Binding-site contacts:
Ligand atom O2 contacts residue HIS900 of chain 1.D at 3.7 Å.
Ligand atom O1 contacts residue HIS900 of chain 1.D at 3.5 Å.
Ligand atom O1 contacts residue ARG986 of chain 1.D at 3.1 Å (salt-bridge).
Ligand atom O3 contacts residue VAL904 of chain 1.D at 3.2 Å.
Ligand atom C2 contacts residue HIS900 of chain 1.D at 4.4 Å.
Ligand atom C3 contacts residue HIS900 of chain 1.D at 3.7 Å.
Ligand atom C3 contacts residue VAL904 of chain 1.D at 4.0 Å (hydrophobic).
Ligand atom C2 contacts residue PHE1061 of chain 1.D at 4.1 Å (hydrophobic).
Ligand atom O3 contacts residue HIS900 of chain 1.D at 3.2 Å.
Ligand atom C1 contacts residue HIS900 of chain 1.D at 3.8 Å.
Ligand atom O5 contacts residue ARG1085 of chain 1.C at 3.2 Å (salt-bridge).
Ligand atom O2 contacts residue PHE1061 of chain 1.D at 4.1 Å.
Ligand atom O2 contacts residue ACO1 of chain 1.R at 4.5 Å.
Ligand atom C4 contacts residue HIS900 of chain 1.D at 3.9 Å.
Ligand atom O2 contacts residue ARG986 of chain 1.D at 3.8 Å.
Ligand atom C2 contacts residue PHE935 of chain 1.D at 4.5 Å (hydrophobic).
Ligand atom C2 contacts residue ARG1065 of chain 1.D at 3.8 Å.
Ligand atom C2 contacts residue ACO1 of chain 1.R at 3.6 Å.
Ligand atom C1 contacts residue ARG1065 of chain 1.D at 3.4 Å.
Ligand atom C3 contacts residue PHE935 of chain 1.D at 4.0 Å (hydrophobic).
Ligand atom O2 contacts residue ARG1065 of chain 1.D at 2.5 Å (salt-bridge).
Ligand atom C3 contacts residue ARG1065 of chain 1.D at 3.9 Å.
Ligand atom C1 contacts residue ACO1 of chain 1.R at 3.7 Å.
Ligand atom C1 contacts residue ARG986 of chain 1.D at 3.9 Å.
Ligand atom C4 contacts residue VAL904 of chain 1.D at 4.0 Å (hydrophobic).
Ligand atom O1 contacts residue VAL1025 of chain 1.D at 4.1 Å.
Ligand atom O5 contacts residue PHE935 of chain 1.D at 4.1 Å.
Ligand atom O1 contacts residue ACO1 of chain 1.R at 3.6 Å.
Ligand atom O4 contacts residue ARG1085 of chain 1.C at 3.3 Å (salt-bridge).
Ligand atom O3 contacts residue PHE935 of chain 1.D at 3.8 Å.
Ligand atom O3 contacts residue ARG1065 of chain 1.D at 3.2 Å (salt-bridge).
Ligand atom C4 contacts residue ARG1085 of chain 1.C at 3.5 Å.
Ligand atom O4 contacts residue ACO1 of chain 1.R at 4.3 Å.
Ligand atom O5 contacts residue VAL904 of chain 1.D at 3.9 Å.
Ligand atom O4 contacts residue HIS900 of chain 1.D at 3.6 Å.

A small-molecule ligand and the protein it binds are described below.
Small molecule (SMILES): O=C([O-])CC(=O)C(=O)O

Sequence of chain 1.D:
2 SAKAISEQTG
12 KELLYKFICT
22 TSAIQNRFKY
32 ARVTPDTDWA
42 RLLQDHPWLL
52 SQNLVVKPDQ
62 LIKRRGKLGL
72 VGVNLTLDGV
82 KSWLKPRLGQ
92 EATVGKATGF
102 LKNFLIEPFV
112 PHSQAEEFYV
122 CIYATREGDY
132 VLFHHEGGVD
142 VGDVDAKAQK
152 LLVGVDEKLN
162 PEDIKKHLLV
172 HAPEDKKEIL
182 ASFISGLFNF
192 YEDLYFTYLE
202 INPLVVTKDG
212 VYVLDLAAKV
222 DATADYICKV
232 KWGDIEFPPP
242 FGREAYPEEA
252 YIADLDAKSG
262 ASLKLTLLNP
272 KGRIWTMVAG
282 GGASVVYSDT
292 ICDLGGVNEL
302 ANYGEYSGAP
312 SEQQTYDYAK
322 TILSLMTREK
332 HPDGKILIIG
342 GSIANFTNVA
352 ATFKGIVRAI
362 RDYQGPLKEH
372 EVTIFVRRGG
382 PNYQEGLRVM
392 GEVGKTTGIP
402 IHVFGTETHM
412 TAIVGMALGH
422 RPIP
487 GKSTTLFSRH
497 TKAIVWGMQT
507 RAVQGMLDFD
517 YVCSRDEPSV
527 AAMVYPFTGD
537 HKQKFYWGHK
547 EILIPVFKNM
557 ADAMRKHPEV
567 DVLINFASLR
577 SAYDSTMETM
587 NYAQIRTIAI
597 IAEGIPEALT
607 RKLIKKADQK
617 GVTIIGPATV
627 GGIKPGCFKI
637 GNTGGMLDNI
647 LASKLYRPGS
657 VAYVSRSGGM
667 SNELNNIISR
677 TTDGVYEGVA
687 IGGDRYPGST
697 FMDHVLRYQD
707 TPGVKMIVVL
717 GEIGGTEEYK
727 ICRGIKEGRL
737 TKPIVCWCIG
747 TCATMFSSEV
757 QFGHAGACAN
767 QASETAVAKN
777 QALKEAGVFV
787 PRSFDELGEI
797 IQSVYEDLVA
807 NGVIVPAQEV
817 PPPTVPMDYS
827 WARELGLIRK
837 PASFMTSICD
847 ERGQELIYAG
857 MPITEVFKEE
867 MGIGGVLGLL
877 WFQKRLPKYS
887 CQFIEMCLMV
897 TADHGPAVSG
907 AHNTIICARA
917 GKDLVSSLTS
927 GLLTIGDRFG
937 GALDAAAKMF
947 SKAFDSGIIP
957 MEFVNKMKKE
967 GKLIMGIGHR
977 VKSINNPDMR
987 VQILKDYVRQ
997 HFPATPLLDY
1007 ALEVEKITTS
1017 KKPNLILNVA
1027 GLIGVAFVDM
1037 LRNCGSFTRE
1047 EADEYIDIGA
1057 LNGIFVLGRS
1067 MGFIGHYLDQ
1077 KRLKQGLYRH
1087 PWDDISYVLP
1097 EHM

Sequence of chain 1.C:
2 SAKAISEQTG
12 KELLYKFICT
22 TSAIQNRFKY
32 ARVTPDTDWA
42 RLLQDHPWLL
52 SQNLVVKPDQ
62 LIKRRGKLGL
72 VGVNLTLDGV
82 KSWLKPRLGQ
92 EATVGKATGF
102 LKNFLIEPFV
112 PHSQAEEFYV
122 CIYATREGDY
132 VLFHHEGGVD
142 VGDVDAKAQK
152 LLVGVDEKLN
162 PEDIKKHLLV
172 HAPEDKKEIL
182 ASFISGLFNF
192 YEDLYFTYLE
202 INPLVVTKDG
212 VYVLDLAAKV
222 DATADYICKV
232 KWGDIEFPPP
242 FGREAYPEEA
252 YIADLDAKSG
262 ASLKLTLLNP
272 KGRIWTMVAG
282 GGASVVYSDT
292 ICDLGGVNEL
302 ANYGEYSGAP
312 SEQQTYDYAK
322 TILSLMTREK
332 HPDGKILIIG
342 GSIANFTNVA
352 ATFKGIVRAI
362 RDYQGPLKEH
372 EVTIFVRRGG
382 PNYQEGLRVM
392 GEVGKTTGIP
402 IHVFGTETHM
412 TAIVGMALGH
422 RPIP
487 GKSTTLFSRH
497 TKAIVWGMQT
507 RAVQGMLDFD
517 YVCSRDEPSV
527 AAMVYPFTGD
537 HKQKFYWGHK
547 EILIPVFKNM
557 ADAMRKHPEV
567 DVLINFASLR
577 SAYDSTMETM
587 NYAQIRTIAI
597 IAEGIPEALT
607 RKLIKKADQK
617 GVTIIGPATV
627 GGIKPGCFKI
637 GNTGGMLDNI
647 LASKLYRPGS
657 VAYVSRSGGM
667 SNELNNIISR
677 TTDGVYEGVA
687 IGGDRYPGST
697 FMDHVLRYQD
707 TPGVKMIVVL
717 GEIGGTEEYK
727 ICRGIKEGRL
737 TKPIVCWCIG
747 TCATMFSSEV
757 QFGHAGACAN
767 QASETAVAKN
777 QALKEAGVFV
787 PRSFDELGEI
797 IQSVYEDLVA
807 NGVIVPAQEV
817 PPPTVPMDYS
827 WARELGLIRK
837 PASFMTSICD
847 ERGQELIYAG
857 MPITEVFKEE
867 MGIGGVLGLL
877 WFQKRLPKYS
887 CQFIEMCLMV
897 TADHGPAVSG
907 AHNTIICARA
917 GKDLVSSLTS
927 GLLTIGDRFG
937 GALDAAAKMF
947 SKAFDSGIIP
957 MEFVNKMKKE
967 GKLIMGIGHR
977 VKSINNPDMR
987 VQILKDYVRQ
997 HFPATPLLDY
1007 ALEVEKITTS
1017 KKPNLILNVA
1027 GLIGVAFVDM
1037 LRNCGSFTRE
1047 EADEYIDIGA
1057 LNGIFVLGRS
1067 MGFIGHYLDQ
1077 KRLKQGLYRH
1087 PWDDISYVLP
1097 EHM